Sequence of chain 1.D:
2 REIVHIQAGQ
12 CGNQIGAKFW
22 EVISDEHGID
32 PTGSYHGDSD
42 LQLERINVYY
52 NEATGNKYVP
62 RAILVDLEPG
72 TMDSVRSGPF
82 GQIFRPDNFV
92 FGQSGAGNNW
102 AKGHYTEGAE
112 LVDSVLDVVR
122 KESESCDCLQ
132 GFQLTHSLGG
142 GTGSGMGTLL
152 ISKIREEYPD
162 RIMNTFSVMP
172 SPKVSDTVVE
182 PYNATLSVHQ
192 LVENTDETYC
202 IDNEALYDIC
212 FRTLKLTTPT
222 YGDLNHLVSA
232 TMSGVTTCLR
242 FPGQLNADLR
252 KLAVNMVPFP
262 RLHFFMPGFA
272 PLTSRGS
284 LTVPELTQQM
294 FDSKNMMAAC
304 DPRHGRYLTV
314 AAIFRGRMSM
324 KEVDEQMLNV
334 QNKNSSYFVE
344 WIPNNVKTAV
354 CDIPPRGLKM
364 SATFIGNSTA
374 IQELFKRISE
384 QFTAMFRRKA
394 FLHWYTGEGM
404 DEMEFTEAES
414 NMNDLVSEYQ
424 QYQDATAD

Binding-site contacts:
Ligand atom C31 contacts residue ARG276 of chain 1.D at 4.1 Å.
Ligand atom C13 contacts residue HIS227 of chain 1.D at 3.9 Å.
Ligand atom C29 contacts residue HIS227 of chain 1.D at 4.0 Å.
Ligand atom C19 contacts residue THR274 of chain 1.D at 3.7 Å.
Ligand atom C16 contacts residue LEU228 of chain 1.D at 4.0 Å (hydrophobic).
Ligand atom C25 contacts residue ARG276 of chain 1.D at 3.9 Å.
Ligand atom C17 contacts residue LEU215 of chain 1.D at 4.0 Å (hydrophobic).
Ligand atom O21 contacts residue LEU361 of chain 1.D at 4.0 Å.
Ligand atom C3 contacts residue LEU361 of chain 1.D at 3.7 Å (hydrophobic).
Ligand atom C3 contacts residue GLY360 of chain 1.D at 3.2 Å.
Ligand atom O13 contacts residue ASP224 of chain 1.D at 2.9 Å (salt-bridge).
Ligand atom C28 contacts residue ASP224 of chain 1.D at 3.7 Å.
Ligand atom C23 contacts residue ARG276 of chain 1.D at 3.6 Å.
Ligand atom C19 contacts residue PRO272 of chain 1.D at 4.0 Å (hydrophobic).
Ligand atom C6 contacts residue ARG359 of chain 1.D at 3.4 Å.
Ligand atom C10 contacts residue ARG276 of chain 1.D at 3.5 Å.
Ligand atom C15 contacts residue HIS227 of chain 1.D at 3.6 Å.
Ligand atom C22 contacts residue THR274 of chain 1.D at 3.7 Å.
Ligand atom C30 contacts residue PRO272 of chain 1.D at 3.6 Å (hydrophobic).
Ligand atom C11 contacts residue ARG276 of chain 1.D at 4.0 Å.
Ligand atom O13 contacts residue LEU217 of chain 1.D at 3.6 Å.
Ligand atom C18 contacts residue LEU215 of chain 1.D at 4.1 Å (hydrophobic).
Ligand atom C25 contacts residue THR274 of chain 1.D at 3.5 Å.
Ligand atom O19 contacts residue PRO272 of chain 1.D at 3.1 Å (h-bond).
Ligand atom C2 contacts residue LEU361 of chain 1.D at 3.5 Å (hydrophobic).
Ligand atom O19 contacts residue LEU215 of chain 1.D at 4.1 Å.
Ligand atom O19 contacts residue THR274 of chain 1.D at 2.8 Å (h-bond).
Ligand atom O19 contacts residue LEU273 of chain 1.D at 3.1 Å.
Ligand atom O7 contacts residue HIS227 of chain 1.D at 3.0 Å (h-bond).
Ligand atom O1 contacts residue LEU361 of chain 1.D at 4.1 Å.
Ligand atom C13 contacts residue ASP224 of chain 1.D at 4.0 Å.
Ligand atom C28 contacts residue CYS211 of chain 1.D at 3.9 Å (hydrophobic).
Ligand atom C28 contacts residue LEU215 of chain 1.D at 3.5 Å (hydrophobic).
Ligand atom C4 contacts residue LEU361 of chain 1.D at 3.9 Å (hydrophobic).
Ligand atom C18 contacts residue LEU273 of chain 1.D at 3.8 Å (hydrophobic).
Ligand atom C2 contacts residue GLY360 of chain 1.D at 3.9 Å.
Ligand atom C5 contacts residue ARG359 of chain 1.D at 3.1 Å.
Ligand atom C12 contacts residue HIS227 of chain 1.D at 4.0 Å.
Ligand atom C1 contacts residue LEU361 of chain 1.D at 3.6 Å (hydrophobic).
Ligand atom C24 contacts residue ARG276 of chain 1.D at 3.5 Å.

This small molecule binds to this protein.
Small molecule (SMILES): C=C/C=C\[C@H](C)[C@@H]1OC(=O)/C=C\C=C\[C@@H](C)[C@@H](O)C[C@H](O)/C=C\[C@H](C)[C@H](O)[C@@H](C)C[C@@H](C)CC[C@@H](O)[C@@H]1C